Sequence of chain 1.C:
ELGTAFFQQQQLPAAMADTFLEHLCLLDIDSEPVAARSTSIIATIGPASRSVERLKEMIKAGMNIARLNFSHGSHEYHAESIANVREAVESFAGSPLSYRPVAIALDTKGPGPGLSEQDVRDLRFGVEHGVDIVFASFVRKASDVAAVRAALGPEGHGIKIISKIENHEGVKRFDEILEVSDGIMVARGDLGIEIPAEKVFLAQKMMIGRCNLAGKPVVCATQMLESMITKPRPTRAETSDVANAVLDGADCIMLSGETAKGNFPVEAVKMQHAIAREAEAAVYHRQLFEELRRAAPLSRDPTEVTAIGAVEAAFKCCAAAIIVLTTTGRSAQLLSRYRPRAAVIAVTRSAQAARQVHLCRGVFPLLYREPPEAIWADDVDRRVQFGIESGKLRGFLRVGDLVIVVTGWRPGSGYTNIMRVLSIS

This protein binds this small molecule.
Small molecule (SMILES): O=C([O-])C(=O)[O-]

Binding-site contacts:
Ligand atom C1 contacts residue GLY211 of chain 1.C at 4.0 Å.
Ligand atom O1 contacts residue THR244 of chain 1.C at 2.9 Å (h-bond).
Ligand atom O3 contacts residue ALA209 of chain 1.C at 3.9 Å.
Ligand atom C1 contacts residue THR244 of chain 1.C at 3.9 Å.
Ligand atom O4 contacts residue ARG87 of chain 1.C at 4.1 Å.
Ligand atom O2 contacts residue ARG87 of chain 1.C at 4.1 Å.
Ligand atom O4 contacts residue LYS186 of chain 1.C at 2.7 Å (salt-bridge).
Ligand atom O4 contacts residue ASP212 of chain 1.C at 4.4 Å.
Ligand atom C2 contacts residue LYS186 of chain 1.C at 3.5 Å.
Ligand atom C2 contacts residue ALA209 of chain 1.C at 3.9 Å (hydrophobic).
Ligand atom O4 contacts residue MG1 of chain 1.U at 2.8 Å.
Ligand atom C2 contacts residue GLU188 of chain 1.C at 3.8 Å.
Ligand atom O3 contacts residue ASP212 of chain 1.C at 2.6 Å (salt-bridge).
Ligand atom O1 contacts residue ARG210 of chain 1.C at 3.6 Å (salt-bridge).
Ligand atom C1 contacts residue MG1 of chain 1.U at 3.5 Å.
Ligand atom C1 contacts residue ALA209 of chain 1.C at 3.5 Å (hydrophobic).
Ligand atom O2 contacts residue MET276 of chain 1.C at 4.1 Å.
Ligand atom O4 contacts residue GLU188 of chain 1.C at 3.7 Å.
Ligand atom O2 contacts residue LYS186 of chain 1.C at 3.9 Å.
Ligand atom O3 contacts residue MG1 of chain 1.U at 2.6 Å.
Ligand atom O1 contacts residue GLY211 of chain 1.C at 2.9 Å (h-bond).
Ligand atom O2 contacts residue ALA209 of chain 1.C at 4.1 Å.
Ligand atom O4 contacts residue I911 of chain 1.T at 3.5 Å (h-bond).
Ligand atom O1 contacts residue GLU188 of chain 1.C at 4.2 Å.
Ligand atom C1 contacts residue GLU188 of chain 1.C at 3.3 Å.
Ligand atom C2 contacts residue MG1 of chain 1.U at 3.6 Å.
Ligand atom C2 contacts residue THR244 of chain 1.C at 4.0 Å.
Ligand atom O2 contacts residue MET207 of chain 1.C at 4.2 Å.
Ligand atom C2 contacts residue I911 of chain 1.T at 3.8 Å.
Ligand atom O1 contacts residue ASP212 of chain 1.C at 3.6 Å.
Ligand atom C1 contacts residue ASP212 of chain 1.C at 3.8 Å.
Ligand atom O3 contacts residue GLY211 of chain 1.C at 4.2 Å.
Ligand atom O2 contacts residue THR244 of chain 1.C at 3.4 Å (h-bond).
Ligand atom O2 contacts residue I911 of chain 1.T at 4.1 Å.
Ligand atom C1 contacts residue I911 of chain 1.T at 4.4 Å.
Ligand atom O3 contacts residue GLU188 of chain 1.C at 2.5 Å (salt-bridge).
Ligand atom O1 contacts residue ALA209 of chain 1.C at 3.2 Å.